The protein below binds the small molecule below.
Small molecule (SMILES): Cc1sc2c(c1C)C(c1ccc(Cl)cc1)=N[C@@H](CC(=O)Nc1ccc(O)cc1)c1nnc(C)n1-2

Binding-site contacts:
Ligand atom C7 contacts residue VAL46 of chain 1.A at 4.0 Å (hydrophobic).
Ligand atom N5 contacts residue ASN99 of chain 1.A at 3.1 Å (h-bond).
Ligand atom C12 contacts residue LEU51 of chain 1.A at 4.0 Å (hydrophobic).
Ligand atom S16 contacts residue PRO41 of chain 1.A at 3.4 Å (h-bond).
Ligand atom C7 contacts residue ILE105 of chain 1.A at 3.7 Å (hydrophobic).
Ligand atom C54 contacts residue PRO41 of chain 1.A at 4.0 Å (hydrophobic).
Ligand atom C18 contacts residue LEU51 of chain 1.A at 3.9 Å (hydrophobic).
Ligand atom O30 contacts residue LEU53 of chain 1.A at 3.5 Å.
Ligand atom S16 contacts residue LEU51 of chain 1.A at 3.8 Å.
Ligand atom C25 contacts residue PRO41 of chain 1.A at 3.9 Å (hydrophobic).
Ligand atom C25 contacts residue TRP40 of chain 1.A at 3.6 Å (hydrophobic).
Ligand atom C45 contacts residue LEU53 of chain 1.A at 3.8 Å (hydrophobic).
Ligand atom N43 contacts residue ASN99 of chain 1.A at 4.0 Å.
Ligand atom C17 contacts residue PRO41 of chain 1.A at 3.9 Å (hydrophobic).
Ligand atom CL contacts residue MET108 of chain 1.A at 3.8 Å.
Ligand atom N6 contacts residue ILE105 of chain 1.A at 3.8 Å.
Ligand atom C52 contacts residue ILE105 of chain 1.A at 4.0 Å (hydrophobic).
Ligand atom C46 contacts residue ASN99 of chain 1.A at 3.4 Å.
Ligand atom C8 contacts residue TRP40 of chain 1.A at 3.8 Å (hydrophobic).
Ligand atom C20 contacts residue ILE105 of chain 1.A at 3.9 Å (hydrophobic).
Ligand atom C1 contacts residue VAL46 of chain 1.A at 3.8 Å (hydrophobic).
Ligand atom N5 contacts residue ILE105 of chain 1.A at 3.9 Å.
Ligand atom N55 contacts residue ILE105 of chain 1.A at 3.8 Å.
Ligand atom C24 contacts residue MET108 of chain 1.A at 3.8 Å (hydrophobic).
Ligand atom N51 contacts residue ILE105 of chain 1.A at 3.8 Å.
Ligand atom C12 contacts residue TRP40 of chain 1.A at 4.1 Å (hydrophobic).
Ligand atom C27 contacts residue PRO41 of chain 1.A at 3.7 Å (hydrophobic).
Ligand atom C1 contacts residue PRO41 of chain 1.A at 3.6 Å (hydrophobic).
Ligand atom C46 contacts residue LEU53 of chain 1.A at 4.0 Å (hydrophobic).
Ligand atom C27 contacts residue TRP40 of chain 1.A at 3.9 Å (hydrophobic).
Ligand atom C8 contacts residue LEU51 of chain 1.A at 3.9 Å (hydrophobic).
Ligand atom C1 contacts residue PHE42 of chain 1.A at 3.7 Å (hydrophobic).
Ligand atom C17 contacts residue LEU51 of chain 1.A at 3.6 Å (hydrophobic).
Ligand atom CL contacts residue ASP104 of chain 1.A at 3.8 Å.
Ligand atom C29 contacts residue ILE105 of chain 1.A at 3.8 Å (hydrophobic).
Ligand atom C56 contacts residue ILE105 of chain 1.A at 3.8 Å (hydrophobic).
Ligand atom C27 contacts residue ILE105 of chain 1.A at 3.6 Å (hydrophobic).
Ligand atom C25 contacts residue MET108 of chain 1.A at 3.5 Å (hydrophobic).
Ligand atom N6 contacts residue ASN99 of chain 1.A at 3.7 Å.
Ligand atom C22 contacts residue ASP104 of chain 1.A at 4.1 Å.

Sequence of chain 1.A:
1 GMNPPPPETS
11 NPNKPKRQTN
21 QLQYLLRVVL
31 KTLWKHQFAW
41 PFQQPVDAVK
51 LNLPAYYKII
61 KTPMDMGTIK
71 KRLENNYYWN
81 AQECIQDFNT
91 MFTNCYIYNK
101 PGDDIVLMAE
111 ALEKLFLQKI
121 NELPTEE